Sequence of chain 2.B:
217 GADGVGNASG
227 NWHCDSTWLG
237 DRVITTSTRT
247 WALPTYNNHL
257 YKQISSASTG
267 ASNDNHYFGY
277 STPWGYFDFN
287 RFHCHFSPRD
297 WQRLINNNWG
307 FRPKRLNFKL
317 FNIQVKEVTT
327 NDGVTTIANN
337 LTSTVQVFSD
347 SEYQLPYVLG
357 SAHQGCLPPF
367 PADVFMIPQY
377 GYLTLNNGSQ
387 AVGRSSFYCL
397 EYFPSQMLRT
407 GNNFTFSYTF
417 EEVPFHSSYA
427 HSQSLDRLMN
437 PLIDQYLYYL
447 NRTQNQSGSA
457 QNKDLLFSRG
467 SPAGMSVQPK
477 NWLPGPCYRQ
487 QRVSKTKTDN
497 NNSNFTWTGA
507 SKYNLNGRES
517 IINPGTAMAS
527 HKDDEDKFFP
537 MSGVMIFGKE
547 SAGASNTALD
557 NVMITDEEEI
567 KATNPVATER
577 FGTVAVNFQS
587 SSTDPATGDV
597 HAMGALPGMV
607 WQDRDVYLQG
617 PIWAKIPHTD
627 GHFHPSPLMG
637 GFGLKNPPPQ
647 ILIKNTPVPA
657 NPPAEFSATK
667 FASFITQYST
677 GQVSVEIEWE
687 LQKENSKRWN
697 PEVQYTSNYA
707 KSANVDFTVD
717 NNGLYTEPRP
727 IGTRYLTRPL

Sequence of chain 2.E:
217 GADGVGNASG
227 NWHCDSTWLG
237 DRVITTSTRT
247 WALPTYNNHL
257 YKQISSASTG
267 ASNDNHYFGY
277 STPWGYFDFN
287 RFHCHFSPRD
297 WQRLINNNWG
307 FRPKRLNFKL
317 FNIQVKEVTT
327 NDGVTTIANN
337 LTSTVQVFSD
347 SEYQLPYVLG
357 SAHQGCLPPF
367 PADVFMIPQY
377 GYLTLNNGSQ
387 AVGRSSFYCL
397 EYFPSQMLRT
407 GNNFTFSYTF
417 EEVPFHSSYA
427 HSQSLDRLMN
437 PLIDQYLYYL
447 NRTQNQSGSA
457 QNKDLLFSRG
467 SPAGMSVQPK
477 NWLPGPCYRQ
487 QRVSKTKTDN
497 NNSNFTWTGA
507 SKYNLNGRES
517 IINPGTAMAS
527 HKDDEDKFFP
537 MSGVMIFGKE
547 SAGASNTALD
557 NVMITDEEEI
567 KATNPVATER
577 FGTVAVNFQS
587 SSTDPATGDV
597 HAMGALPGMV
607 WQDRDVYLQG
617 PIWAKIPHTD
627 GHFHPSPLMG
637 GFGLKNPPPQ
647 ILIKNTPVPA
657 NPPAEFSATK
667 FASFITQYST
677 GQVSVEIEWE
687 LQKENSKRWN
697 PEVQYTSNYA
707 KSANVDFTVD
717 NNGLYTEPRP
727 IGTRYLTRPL

The small molecule below binds the protein below.
Small molecule (SMILES): Nc1ccnc(=O)[nH]1

Binding-site contacts:
Ligand atom C6 contacts residue HIS628 of chain 2.B at 2.9 Å.
Ligand atom C6 contacts residue PHE629 of chain 2.B at 4.1 Å (hydrophobic).
Ligand atom N1 contacts residue TRP607 of chain 2.E at 4.4 Å.
Ligand atom C5 contacts residue HIS630 of chain 2.E at 4.3 Å.
Ligand atom C2 contacts residue HIS630 of chain 2.E at 3.4 Å.
Ligand atom C5 contacts residue PHE629 of chain 2.E at 4.1 Å (hydrophobic).
Ligand atom O2 contacts residue HIS630 of chain 2.E at 3.8 Å.
Ligand atom N4 contacts residue PRO631 of chain 2.E at 4.5 Å.
Ligand atom C6 contacts residue PHE629 of chain 2.E at 4.4 Å (hydrophobic).
Ligand atom N1 contacts residue PHE629 of chain 2.B at 4.2 Å.
Ligand atom N1 contacts residue HIS630 of chain 2.E at 4.2 Å.
Ligand atom N3 contacts residue HIS630 of chain 2.E at 2.9 Å (h-bond).
Ligand atom N4 contacts residue HIS630 of chain 2.E at 3.4 Å.
Ligand atom N3 contacts residue HIS628 of chain 2.B at 4.4 Å.
Ligand atom O2 contacts residue HIS628 of chain 2.B at 3.3 Å (h-bond).
Ligand atom C5 contacts residue HIS628 of chain 2.B at 4.1 Å.
Ligand atom N1 contacts residue HIS628 of chain 2.B at 2.3 Å (h-bond).
Ligand atom O2 contacts residue GLY627 of chain 2.B at 3.5 Å.
Ligand atom C2 contacts residue GLY627 of chain 2.B at 4.2 Å.
Ligand atom O2 contacts residue ASP626 of chain 2.B at 3.7 Å.
Ligand atom C2 contacts residue HIS628 of chain 2.B at 3.3 Å.
Ligand atom C4 contacts residue HIS630 of chain 2.E at 3.4 Å.